Sequence of chain 1.N:
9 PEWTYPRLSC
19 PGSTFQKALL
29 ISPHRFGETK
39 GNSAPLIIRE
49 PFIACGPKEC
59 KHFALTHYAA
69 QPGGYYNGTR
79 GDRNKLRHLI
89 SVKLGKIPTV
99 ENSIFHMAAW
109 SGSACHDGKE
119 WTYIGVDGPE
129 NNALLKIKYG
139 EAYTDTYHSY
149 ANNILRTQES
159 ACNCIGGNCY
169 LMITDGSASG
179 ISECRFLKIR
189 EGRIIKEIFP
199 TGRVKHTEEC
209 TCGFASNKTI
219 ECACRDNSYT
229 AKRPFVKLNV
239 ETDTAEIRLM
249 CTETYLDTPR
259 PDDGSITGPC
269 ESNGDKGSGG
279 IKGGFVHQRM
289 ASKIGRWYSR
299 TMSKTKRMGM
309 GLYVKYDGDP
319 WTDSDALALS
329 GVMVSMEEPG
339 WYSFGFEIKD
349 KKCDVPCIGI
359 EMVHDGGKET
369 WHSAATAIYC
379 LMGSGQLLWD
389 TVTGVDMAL

The protein below binds the small molecule below.
Small molecule (SMILES): CC(=O)N[C@@H]1[C@@H](O)[C@H](O)[C@@H](CO)O[C@H]1O

Binding-site contacts:
Ligand atom C8 contacts residue ARG15 of chain 1.N at 3.7 Å.
Ligand atom C8 contacts residue PRO14 of chain 1.N at 3.3 Å (hydrophobic).
Ligand atom C7 contacts residue ARG15 of chain 1.N at 4.5 Å.
Ligand atom C3 contacts residue PRO14 of chain 1.N at 4.1 Å (hydrophobic).
Ligand atom C7 contacts residue ASN215 of chain 1.N at 3.5 Å.
Ligand atom C5 contacts residue TYR13 of chain 1.N at 4.3 Å (hydrophobic).
Ligand atom C7 contacts residue LEU16 of chain 1.N at 4.5 Å (hydrophobic).
Ligand atom N2 contacts residue ARG15 of chain 1.N at 4.2 Å.
Ligand atom O7 contacts residue LEU16 of chain 1.N at 4.3 Å.
Ligand atom C1 contacts residue PRO14 of chain 1.N at 4.0 Å (hydrophobic).
Ligand atom N2 contacts residue ASN215 of chain 1.N at 2.9 Å (h-bond).
Ligand atom C2 contacts residue PRO14 of chain 1.N at 3.8 Å (hydrophobic).
Ligand atom O6 contacts residue TYR13 of chain 1.N at 4.0 Å.
Ligand atom C5 contacts residue ASN215 of chain 1.N at 3.7 Å.
Ligand atom C7 contacts residue PRO14 of chain 1.N at 3.5 Å (hydrophobic).
Ligand atom C3 contacts residue ASN215 of chain 1.N at 3.9 Å.
Ligand atom C1 contacts residue TYR13 of chain 1.N at 4.3 Å (hydrophobic).
Ligand atom C8 contacts residue ARG287 of chain 1.N at 4.5 Å.
Ligand atom N2 contacts residue PRO14 of chain 1.N at 2.8 Å (h-bond).
Ligand atom O5 contacts residue ASN215 of chain 1.N at 2.4 Å (h-bond).
Ligand atom C1 contacts residue ASN215 of chain 1.N at 1.5 Å.
Ligand atom C4 contacts residue ASN215 of chain 1.N at 4.3 Å.
Ligand atom O5 contacts residue TYR13 of chain 1.N at 4.3 Å.
Ligand atom O7 contacts residue ASN215 of chain 1.N at 3.8 Å.
Ligand atom C8 contacts residue LEU16 of chain 1.N at 4.0 Å (hydrophobic).
Ligand atom C2 contacts residue ASN215 of chain 1.N at 2.5 Å.